This protein binds this small molecule.
Small molecule (SMILES): CC(=O)N[C@@H]1[C@@H](O[C@@H]2O[C@H](CO)[C@H](O)[C@H](O)[C@H]2O)[C@@H](O)[C@@H](CO)O[C@H]1O

Sequence of chain 1.B:
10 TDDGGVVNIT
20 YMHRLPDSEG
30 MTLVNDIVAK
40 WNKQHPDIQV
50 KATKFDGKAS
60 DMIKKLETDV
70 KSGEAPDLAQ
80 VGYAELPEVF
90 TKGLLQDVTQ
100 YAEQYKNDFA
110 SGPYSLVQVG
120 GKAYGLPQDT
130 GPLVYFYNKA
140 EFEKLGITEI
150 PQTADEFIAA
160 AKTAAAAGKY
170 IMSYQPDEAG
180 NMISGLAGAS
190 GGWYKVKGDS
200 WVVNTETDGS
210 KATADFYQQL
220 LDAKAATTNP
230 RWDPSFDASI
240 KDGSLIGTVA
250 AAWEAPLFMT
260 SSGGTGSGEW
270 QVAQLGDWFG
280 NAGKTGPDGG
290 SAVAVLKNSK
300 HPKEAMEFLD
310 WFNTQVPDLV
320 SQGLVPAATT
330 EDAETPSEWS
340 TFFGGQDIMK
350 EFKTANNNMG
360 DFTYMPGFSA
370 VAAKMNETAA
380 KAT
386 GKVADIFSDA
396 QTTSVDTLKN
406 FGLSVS

Binding-site contacts:
Ligand atom O4 contacts residue LEU24 of chain 1.B at 3.6 Å.
Ligand atom C3 contacts residue ASP128 of chain 1.B at 3.3 Å.
Ligand atom C2 contacts residue SER290 of chain 1.B at 3.6 Å.
Ligand atom C3 contacts residue TRP252 of chain 1.B at 3.5 Å (hydrophobic).
Ligand atom C2 contacts residue GLY289 of chain 1.B at 4.0 Å.
Ligand atom O5 contacts residue TRP231 of chain 1.B at 3.6 Å.
Ligand atom O3 contacts residue SER290 of chain 1.B at 2.8 Å (h-bond).
Ligand atom C3 contacts residue GLY289 of chain 1.B at 3.8 Å.
Ligand atom O4 contacts residue ALA58 of chain 1.B at 3.3 Å.
Ligand atom O3 contacts residue GLY289 of chain 1.B at 3.1 Å.
Ligand atom C8 contacts residue ASN180 of chain 1.B at 3.5 Å.
Ligand atom C2 contacts residue ARG23 of chain 1.B at 3.8 Å.
Ligand atom C1 contacts residue GLU177 of chain 1.B at 3.3 Å.
Ligand atom C1 contacts residue ARG23 of chain 1.B at 3.9 Å.
Ligand atom O4 contacts residue LEU323 of chain 1.B at 4.0 Å.
Ligand atom O2 contacts residue GLY288 of chain 1.B at 3.2 Å.
Ligand atom O5 contacts residue GLU177 of chain 1.B at 3.9 Å.
Ligand atom C5 contacts residue TRP231 of chain 1.B at 3.6 Å (hydrophobic).
Ligand atom O7 contacts residue ALA58 of chain 1.B at 3.9 Å.
Ligand atom C6 contacts residue PRO25 of chain 1.B at 3.6 Å (hydrophobic).
Ligand atom O7 contacts residue ARG23 of chain 1.B at 3.1 Å (salt-bridge).
Ligand atom O3 contacts residue ARG23 of chain 1.B at 3.1 Å (salt-bridge).
Ligand atom C4 contacts residue ASP128 of chain 1.B at 3.5 Å.
Ligand atom O2 contacts residue GLY289 of chain 1.B at 3.0 Å (h-bond).
Ligand atom O6 contacts residue LEU256 of chain 1.B at 3.6 Å.
Ligand atom C1 contacts residue TRP252 of chain 1.B at 3.9 Å (hydrophobic).
Ligand atom O6 contacts residue PRO25 of chain 1.B at 3.4 Å.
Ligand atom C3 contacts residue SER290 of chain 1.B at 3.7 Å.
Ligand atom O1 contacts residue GLU177 of chain 1.B at 2.6 Å (salt-bridge).
Ligand atom O4 contacts residue GLN79 of chain 1.B at 3.1 Å (h-bond).
Ligand atom C6 contacts residue TRP231 of chain 1.B at 3.6 Å (hydrophobic).
Ligand atom O2 contacts residue SER290 of chain 1.B at 3.7 Å.
Ligand atom C2 contacts residue ALA58 of chain 1.B at 3.8 Å (hydrophobic).
Ligand atom C8 contacts residue GLY288 of chain 1.B at 3.7 Å.
Ligand atom O3 contacts residue ASP128 of chain 1.B at 2.7 Å (salt-bridge).
Ligand atom O1 contacts residue ASN180 of chain 1.B at 3.5 Å (h-bond).
Ligand atom O6 contacts residue TRP231 of chain 1.B at 3.5 Å.
Ligand atom N2 contacts residue ASN180 of chain 1.B at 3.9 Å.
Ligand atom C5 contacts residue TRP252 of chain 1.B at 3.9 Å (hydrophobic).
Ligand atom C4 contacts residue LEU323 of chain 1.B at 3.7 Å (hydrophobic).